This protein binds this small molecule.
Small molecule (SMILES): C[C@@H]1CCO[C@H]2Cn3cc(C(=O)NCc4ccc(F)cc4F)c(=O)c(O)c3C(=O)N12

Binding-site contacts:
Ligand atom CAT contacts residue PRO149 of chain 1.A at 3.8 Å (hydrophobic).
Ligand atom CAJ contacts residue PRO149 of chain 1.A at 3.4 Å (hydrophobic).
Ligand atom CAH contacts residue PRO149 of chain 1.A at 4.2 Å (hydrophobic).
Ligand atom OAD contacts residue ASP68 of chain 1.A at 4.0 Å.
Ligand atom OAQ contacts residue TYR147 of chain 1.A at 3.8 Å.
Ligand atom CAY contacts residue MG1 of chain 1.M at 3.7 Å.
Ligand atom CAS contacts residue ASP120 of chain 1.A at 3.7 Å.
Ligand atom FAF contacts residue PRO149 of chain 1.A at 4.0 Å.
Ligand atom CAS contacts residue MG1 of chain 1.M at 3.2 Å.
Ligand atom OAE contacts residue GLU156 of chain 1.A at 3.5 Å (salt-bridge).
Ligand atom FAF contacts residue GLN150 of chain 1.A at 3.4 Å.
Ligand atom OAD contacts residue GLU156 of chain 1.A at 2.9 Å (salt-bridge).
Ligand atom OAE contacts residue MG1 of chain 1.M at 2.2 Å.
Ligand atom OAB contacts residue PRO149 of chain 1.A at 3.5 Å.
Ligand atom CAM contacts residue GLY122 of chain 1.A at 4.0 Å.
Ligand atom CAL contacts residue TYR147 of chain 1.A at 4.0 Å (hydrophobic).
Ligand atom FAG contacts residue GLU156 of chain 1.A at 2.9 Å.
Ligand atom OAC contacts residue ASP68 of chain 1.A at 4.2 Å.
Ligand atom CAU contacts residue GLU156 of chain 1.A at 3.9 Å.
Ligand atom OAC contacts residue ASP120 of chain 1.A at 2.9 Å (salt-bridge).
Ligand atom OAE contacts residue MG1 of chain 1.N at 2.1 Å.
Ligand atom CAZ contacts residue MG1 of chain 1.N at 2.9 Å.
Ligand atom CAU contacts residue PRO149 of chain 1.A at 3.5 Å (hydrophobic).
Ligand atom CAW contacts residue MG1 of chain 1.N at 2.9 Å.
Ligand atom OAE contacts residue ASP120 of chain 1.A at 3.2 Å (salt-bridge).
Ligand atom CAX contacts residue MG1 of chain 1.N at 4.2 Å.
Ligand atom FAG contacts residue PRO149 of chain 1.A at 3.9 Å.
Ligand atom CBB contacts residue TYR147 of chain 1.A at 4.2 Å (hydrophobic).
Ligand atom CAW contacts residue GLU156 of chain 1.A at 4.0 Å.
Ligand atom CAW contacts residue ASP120 of chain 1.A at 4.1 Å.
Ligand atom CAX contacts residue PRO149 of chain 1.A at 4.1 Å (hydrophobic).
Ligand atom CAW contacts residue MG1 of chain 1.M at 3.3 Å.
Ligand atom CAK contacts residue PRO149 of chain 1.A at 4.2 Å (hydrophobic).
Ligand atom CAV contacts residue PRO149 of chain 1.A at 4.0 Å (hydrophobic).
Ligand atom OAC contacts residue MG1 of chain 1.M at 2.1 Å.
Ligand atom OAE contacts residue ASP68 of chain 1.A at 3.2 Å (salt-bridge).
Ligand atom CAZ contacts residue GLU156 of chain 1.A at 3.7 Å.
Ligand atom CAJ contacts residue GLU156 of chain 1.A at 3.8 Å.
Ligand atom OAD contacts residue MG1 of chain 1.N at 2.1 Å.
Ligand atom CAR contacts residue PRO149 of chain 1.A at 3.8 Å (hydrophobic).

Sequence of chain 1.A:
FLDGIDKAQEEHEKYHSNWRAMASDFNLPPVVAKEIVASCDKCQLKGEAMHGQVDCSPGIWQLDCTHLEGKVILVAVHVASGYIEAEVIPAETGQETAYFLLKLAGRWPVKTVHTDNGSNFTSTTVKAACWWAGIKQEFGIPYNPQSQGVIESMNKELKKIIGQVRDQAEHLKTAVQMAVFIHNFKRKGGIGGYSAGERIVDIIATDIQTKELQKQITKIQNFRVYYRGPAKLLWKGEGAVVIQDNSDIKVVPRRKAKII